Binding-site contacts:
Ligand atom O7 contacts residue ASP110 of chain 1.D at 3.2 Å (salt-bridge).
Ligand atom C8 contacts residue ASN155 of chain 1.D at 4.3 Å.
Ligand atom C4 contacts residue ASN155 of chain 1.D at 4.3 Å.
Ligand atom C8 contacts residue ALA154 of chain 1.D at 4.3 Å (hydrophobic).
Ligand atom C8 contacts residue LEU153 of chain 1.D at 4.3 Å (hydrophobic).
Ligand atom C3 contacts residue ASN155 of chain 1.D at 3.8 Å.
Ligand atom C2 contacts residue ASN155 of chain 1.D at 2.5 Å.
Ligand atom C7 contacts residue ASP110 of chain 1.D at 4.1 Å.
Ligand atom N2 contacts residue ASN155 of chain 1.D at 2.8 Å (h-bond).
Ligand atom O5 contacts residue ASN155 of chain 1.D at 2.4 Å (h-bond).
Ligand atom O7 contacts residue ASN155 of chain 1.D at 3.2 Å (h-bond).
Ligand atom C1 contacts residue ASP110 of chain 1.D at 4.4 Å.
Ligand atom C1 contacts residue ASN155 of chain 1.D at 1.4 Å.
Ligand atom C7 contacts residue ASN155 of chain 1.D at 3.2 Å.
Ligand atom C5 contacts residue ASN155 of chain 1.D at 3.7 Å.

A protein and the small-molecule ligand that binds it are described below.
Small molecule (SMILES): CC(=O)N[C@@H]1[C@@H](O)[C@H](O)[C@@H](CO)O[C@H]1O

Sequence of chain 1.D:
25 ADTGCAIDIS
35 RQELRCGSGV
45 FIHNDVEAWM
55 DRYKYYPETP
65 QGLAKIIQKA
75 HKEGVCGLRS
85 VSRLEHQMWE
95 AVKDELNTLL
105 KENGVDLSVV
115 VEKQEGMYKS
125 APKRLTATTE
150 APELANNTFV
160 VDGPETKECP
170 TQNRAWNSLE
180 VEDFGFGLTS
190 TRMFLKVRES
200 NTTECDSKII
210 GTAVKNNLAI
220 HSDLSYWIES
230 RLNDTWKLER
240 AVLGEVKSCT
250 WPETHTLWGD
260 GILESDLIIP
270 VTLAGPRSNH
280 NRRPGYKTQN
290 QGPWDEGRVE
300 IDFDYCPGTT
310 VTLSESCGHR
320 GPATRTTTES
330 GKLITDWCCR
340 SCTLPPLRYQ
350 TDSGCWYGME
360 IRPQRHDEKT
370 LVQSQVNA